Binding-site contacts:
Ligand atom C18 contacts residue LYS70 of chain 1.A at 3.7 Å.
Ligand atom C2 contacts residue GLN35 of chain 1.A at 3.4 Å.
Ligand atom C6 contacts residue ASP102 of chain 1.A at 3.3 Å.
Ligand atom C contacts residue GLN35 of chain 1.A at 3.4 Å.
Ligand atom C5 contacts residue ASP102 of chain 1.A at 3.6 Å.
Ligand atom C4 contacts residue VAL100 of chain 1.A at 3.4 Å (hydrophobic).
Ligand atom C15 contacts residue SER105 of chain 1.A at 3.4 Å.
Ligand atom C18 contacts residue GLU51 of chain 1.A at 3.5 Å.
Ligand atom O4 contacts residue THR107 of chain 1.A at 2.9 Å (h-bond).
Ligand atom C19 contacts residue ARG46 of chain 1.A at 3.7 Å.
Ligand atom O2 contacts residue LEU40 of chain 1.A at 3.6 Å.
Ligand atom F contacts residue ASP102 of chain 1.A at 3.1 Å.
Ligand atom F contacts residue ILE68 of chain 1.A at 3.1 Å.
Ligand atom C18 contacts residue ILE68 of chain 1.A at 3.5 Å (hydrophobic).
Ligand atom C22 contacts residue ASP102 of chain 1.A at 3.2 Å.
Ligand atom C22 contacts residue VAL104 of chain 1.A at 3.6 Å (hydrophobic).
Ligand atom N1 contacts residue ASP102 of chain 1.A at 2.8 Å (salt-bridge).
Ligand atom C17 contacts residue LEU69 of chain 1.A at 3.7 Å (hydrophobic).
Ligand atom C contacts residue TYR38 of chain 1.A at 3.6 Å (hydrophobic).
Ligand atom C1 contacts residue TYR38 of chain 1.A at 3.5 Å (hydrophobic).
Ligand atom C20 contacts residue GLU51 of chain 1.A at 3.5 Å.
Ligand atom S contacts residue SER105 of chain 1.A at 3.6 Å.
Ligand atom C9 contacts residue LEU40 of chain 1.A at 3.7 Å (hydrophobic).
Ligand atom C14 contacts residue SER105 of chain 1.A at 3.4 Å.
Ligand atom O contacts residue TYR38 of chain 1.A at 3.2 Å (h-bond).
Ligand atom C23 contacts residue ASP102 of chain 1.A at 3.4 Å.
Ligand atom N contacts residue TYR38 of chain 1.A at 3.2 Å (h-bond).
Ligand atom C12 contacts residue ASP102 of chain 1.A at 3.4 Å.
Ligand atom N2 contacts residue SER105 of chain 1.A at 2.8 Å (h-bond).
Ligand atom C19 contacts residue LYS70 of chain 1.A at 3.5 Å.
Ligand atom C19 contacts residue GLU51 of chain 1.A at 3.3 Å.
Ligand atom O3 contacts residue PRO71 of chain 1.A at 3.4 Å.
Ligand atom C14 contacts residue ASP102 of chain 1.A at 3.3 Å.
Ligand atom O4 contacts residue SER105 of chain 1.A at 3.3 Å.
Ligand atom N contacts residue GLN35 of chain 1.A at 2.8 Å (h-bond).
Ligand atom C13 contacts residue ILE68 of chain 1.A at 3.6 Å (hydrophobic).
Ligand atom C3 contacts residue GLN35 of chain 1.A at 3.4 Å.
Ligand atom C23 contacts residue VAL104 of chain 1.A at 3.6 Å (hydrophobic).
Ligand atom F contacts residue ALA109 of chain 1.A at 3.1 Å.
Ligand atom C13 contacts residue ASP102 of chain 1.A at 3.4 Å.

The protein below binds the small molecule below.
Small molecule (SMILES): COc1[nH]c2ccc(F)cc2c1C(=O)OCC1CCN(CCNS(=O)(=O)c2ccccc2)CC1

Sequence of chain 1.A:
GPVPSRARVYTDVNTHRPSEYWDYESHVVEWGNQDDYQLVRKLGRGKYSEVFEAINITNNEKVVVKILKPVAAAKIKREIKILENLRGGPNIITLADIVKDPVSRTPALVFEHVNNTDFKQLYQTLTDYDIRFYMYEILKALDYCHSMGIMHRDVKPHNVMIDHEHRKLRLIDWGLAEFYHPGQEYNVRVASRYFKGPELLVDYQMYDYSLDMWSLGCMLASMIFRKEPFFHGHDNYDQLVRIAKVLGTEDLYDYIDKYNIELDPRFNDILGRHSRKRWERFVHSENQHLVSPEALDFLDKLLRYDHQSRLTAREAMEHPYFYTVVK